Sequence of chain 1.B:
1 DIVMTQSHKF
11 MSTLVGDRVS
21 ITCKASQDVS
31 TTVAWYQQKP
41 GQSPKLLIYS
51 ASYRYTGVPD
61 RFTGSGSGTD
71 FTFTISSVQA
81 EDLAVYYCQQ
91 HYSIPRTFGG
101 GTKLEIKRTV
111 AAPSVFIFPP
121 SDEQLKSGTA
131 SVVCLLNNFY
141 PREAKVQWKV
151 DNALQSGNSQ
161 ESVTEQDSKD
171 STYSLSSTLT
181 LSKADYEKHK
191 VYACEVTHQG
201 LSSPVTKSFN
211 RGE

Sequence of chain 1.K:
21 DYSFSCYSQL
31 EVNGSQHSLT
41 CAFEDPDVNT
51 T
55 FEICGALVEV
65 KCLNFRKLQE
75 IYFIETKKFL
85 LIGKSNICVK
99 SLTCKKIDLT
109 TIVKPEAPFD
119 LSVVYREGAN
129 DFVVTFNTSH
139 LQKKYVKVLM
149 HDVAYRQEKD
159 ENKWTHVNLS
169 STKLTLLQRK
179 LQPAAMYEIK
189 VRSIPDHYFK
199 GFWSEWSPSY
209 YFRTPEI

This small molecule binds to this protein.
Small molecule (SMILES): CC(=O)N[C@@H]1[C@@H](O)[C@H](O)[C@@H](CO)O[C@H]1O

Binding-site contacts:
Ligand atom C7 contacts residue ASN135 of chain 1.K at 3.2 Å.
Ligand atom C8 contacts residue SER93 of chain 1.B at 4.0 Å.
Ligand atom O5 contacts residue ASN135 of chain 1.K at 2.4 Å (h-bond).
Ligand atom C3 contacts residue ASN135 of chain 1.K at 3.8 Å.
Ligand atom C8 contacts residue ILE2 of chain 1.B at 4.4 Å (hydrophobic).
Ligand atom C4 contacts residue ASP1 of chain 1.B at 3.9 Å.
Ligand atom C3 contacts residue ASP1 of chain 1.B at 3.5 Å.
Ligand atom C2 contacts residue ASP1 of chain 1.B at 3.9 Å.
Ligand atom O7 contacts residue ILE94 of chain 1.B at 3.3 Å (h-bond).
Ligand atom N2 contacts residue ASP1 of chain 1.B at 4.3 Å.
Ligand atom C7 contacts residue ILE94 of chain 1.B at 4.3 Å (hydrophobic).
Ligand atom N2 contacts residue ASN135 of chain 1.K at 2.9 Å (h-bond).
Ligand atom C4 contacts residue ASN135 of chain 1.K at 4.2 Å.
Ligand atom O7 contacts residue PRO95 of chain 1.B at 3.9 Å.
Ligand atom C2 contacts residue ASN135 of chain 1.K at 2.5 Å.
Ligand atom C5 contacts residue ASN135 of chain 1.K at 3.7 Å.
Ligand atom O4 contacts residue ASP1 of chain 1.B at 4.4 Å.
Ligand atom C8 contacts residue ASN135 of chain 1.K at 4.4 Å.
Ligand atom C1 contacts residue ASN135 of chain 1.K at 1.4 Å.
Ligand atom C8 contacts residue GLN27 of chain 1.B at 4.3 Å.
Ligand atom O7 contacts residue ASN135 of chain 1.K at 3.1 Å (h-bond).
Ligand atom O3 contacts residue ASP1 of chain 1.B at 2.4 Å (salt-bridge).